A protein and the small-molecule ligand that binds it are described below.
Small molecule (SMILES): O=C(O)CCC(=O)C(=O)O

Binding-site contacts:
Ligand atom C4 contacts residue ASP544 of chain 1.A at 4.0 Å.
Ligand atom C1 contacts residue SER84 of chain 1.A at 3.7 Å.
Ligand atom C4 contacts residue TYR416 of chain 1.A at 3.6 Å (hydrophobic).
Ligand atom O2 contacts residue SER129 of chain 1.A at 2.9 Å.
Ligand atom C5 contacts residue ARG543 of chain 1.A at 3.8 Å.
Ligand atom O5 contacts residue ASP544 of chain 1.A at 4.1 Å.
Ligand atom O5 contacts residue LYS251 of chain 1.A at 2.8 Å (salt-bridge).
Ligand atom C2 contacts residue LYS251 of chain 1.A at 3.3 Å.
Ligand atom C1 contacts residue MET254 of chain 1.A at 4.3 Å (hydrophobic).
Ligand atom C5 contacts residue ASP544 of chain 1.A at 3.5 Å.
Ligand atom O3 contacts residue ASP346 of chain 1.A at 4.2 Å.
Ligand atom C3 contacts residue ARG136 of chain 1.A at 4.2 Å.
Ligand atom C3 contacts residue NAP1 of chain 1.C at 3.8 Å.
Ligand atom O1 contacts residue SER129 of chain 1.A at 4.1 Å.
Ligand atom C1 contacts residue LYS251 of chain 1.A at 4.0 Å.
Ligand atom O2 contacts residue ASN132 of chain 1.A at 3.4 Å (h-bond).
Ligand atom O4 contacts residue ARG142 of chain 1.A at 3.1 Å (salt-bridge).
Ligand atom O1 contacts residue MET254 of chain 1.A at 4.1 Å.
Ligand atom O3 contacts residue ASP544 of chain 1.A at 3.2 Å (salt-bridge).
Ligand atom C3 contacts residue ASN132 of chain 1.A at 3.9 Å.
Ligand atom C2 contacts residue ASN132 of chain 1.A at 4.3 Å.
Ligand atom C5 contacts residue ARG142 of chain 1.A at 4.2 Å.
Ligand atom O4 contacts residue ARG136 of chain 1.A at 3.6 Å.
Ligand atom C4 contacts residue ARG543 of chain 1.A at 3.3 Å.
Ligand atom C5 contacts residue NAP1 of chain 1.C at 4.3 Å.
Ligand atom O4 contacts residue ASP544 of chain 1.A at 4.0 Å.
Ligand atom C3 contacts residue LYS251 of chain 1.A at 4.0 Å.
Ligand atom O3 contacts residue NAP1 of chain 1.C at 3.4 Å.
Ligand atom C1 contacts residue ASN132 of chain 1.A at 4.0 Å.
Ligand atom C1 contacts residue SER129 of chain 1.A at 3.9 Å.
Ligand atom O5 contacts residue TYR416 of chain 1.A at 2.5 Å (h-bond).
Ligand atom O1 contacts residue THR253 of chain 1.A at 4.3 Å.
Ligand atom C5 contacts residue ARG136 of chain 1.A at 3.9 Å.
Ligand atom C4 contacts residue ARG136 of chain 1.A at 3.5 Å.
Ligand atom O2 contacts residue SER84 of chain 1.A at 3.5 Å (h-bond).
Ligand atom O1 contacts residue SER84 of chain 1.A at 3.0 Å (h-bond).
Ligand atom O4 contacts residue ARG543 of chain 1.A at 2.8 Å (salt-bridge).
Ligand atom O1 contacts residue LYS251 of chain 1.A at 3.9 Å.
Ligand atom C2 contacts residue TYR416 of chain 1.A at 3.6 Å (hydrophobic).
Ligand atom O5 contacts residue MET254 of chain 1.A at 4.1 Å.

Sequence of chain 1.A:
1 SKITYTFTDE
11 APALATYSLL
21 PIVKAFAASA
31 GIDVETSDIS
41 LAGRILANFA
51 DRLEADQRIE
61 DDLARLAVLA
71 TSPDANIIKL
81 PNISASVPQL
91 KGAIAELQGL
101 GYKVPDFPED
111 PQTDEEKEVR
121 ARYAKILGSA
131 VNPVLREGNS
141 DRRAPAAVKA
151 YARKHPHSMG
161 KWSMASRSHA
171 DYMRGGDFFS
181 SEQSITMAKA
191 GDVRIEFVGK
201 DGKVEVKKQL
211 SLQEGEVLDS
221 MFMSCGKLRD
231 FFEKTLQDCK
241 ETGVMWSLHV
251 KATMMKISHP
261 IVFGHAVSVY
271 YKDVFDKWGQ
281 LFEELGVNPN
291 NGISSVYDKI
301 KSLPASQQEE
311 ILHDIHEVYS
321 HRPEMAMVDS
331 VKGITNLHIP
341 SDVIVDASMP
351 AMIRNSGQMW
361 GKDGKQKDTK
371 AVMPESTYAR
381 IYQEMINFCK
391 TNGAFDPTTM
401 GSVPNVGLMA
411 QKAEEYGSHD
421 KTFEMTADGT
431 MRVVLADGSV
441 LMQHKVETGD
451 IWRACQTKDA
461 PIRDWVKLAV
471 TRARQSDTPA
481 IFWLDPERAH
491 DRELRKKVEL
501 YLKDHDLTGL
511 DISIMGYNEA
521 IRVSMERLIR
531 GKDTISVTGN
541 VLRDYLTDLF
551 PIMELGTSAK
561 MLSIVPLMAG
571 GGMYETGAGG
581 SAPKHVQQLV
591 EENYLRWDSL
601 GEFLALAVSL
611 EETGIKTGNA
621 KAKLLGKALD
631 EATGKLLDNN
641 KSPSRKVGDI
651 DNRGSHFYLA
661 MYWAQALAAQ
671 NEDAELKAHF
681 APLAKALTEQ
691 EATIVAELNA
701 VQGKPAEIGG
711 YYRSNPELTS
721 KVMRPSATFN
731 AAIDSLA